Sequence of chain 1.B:
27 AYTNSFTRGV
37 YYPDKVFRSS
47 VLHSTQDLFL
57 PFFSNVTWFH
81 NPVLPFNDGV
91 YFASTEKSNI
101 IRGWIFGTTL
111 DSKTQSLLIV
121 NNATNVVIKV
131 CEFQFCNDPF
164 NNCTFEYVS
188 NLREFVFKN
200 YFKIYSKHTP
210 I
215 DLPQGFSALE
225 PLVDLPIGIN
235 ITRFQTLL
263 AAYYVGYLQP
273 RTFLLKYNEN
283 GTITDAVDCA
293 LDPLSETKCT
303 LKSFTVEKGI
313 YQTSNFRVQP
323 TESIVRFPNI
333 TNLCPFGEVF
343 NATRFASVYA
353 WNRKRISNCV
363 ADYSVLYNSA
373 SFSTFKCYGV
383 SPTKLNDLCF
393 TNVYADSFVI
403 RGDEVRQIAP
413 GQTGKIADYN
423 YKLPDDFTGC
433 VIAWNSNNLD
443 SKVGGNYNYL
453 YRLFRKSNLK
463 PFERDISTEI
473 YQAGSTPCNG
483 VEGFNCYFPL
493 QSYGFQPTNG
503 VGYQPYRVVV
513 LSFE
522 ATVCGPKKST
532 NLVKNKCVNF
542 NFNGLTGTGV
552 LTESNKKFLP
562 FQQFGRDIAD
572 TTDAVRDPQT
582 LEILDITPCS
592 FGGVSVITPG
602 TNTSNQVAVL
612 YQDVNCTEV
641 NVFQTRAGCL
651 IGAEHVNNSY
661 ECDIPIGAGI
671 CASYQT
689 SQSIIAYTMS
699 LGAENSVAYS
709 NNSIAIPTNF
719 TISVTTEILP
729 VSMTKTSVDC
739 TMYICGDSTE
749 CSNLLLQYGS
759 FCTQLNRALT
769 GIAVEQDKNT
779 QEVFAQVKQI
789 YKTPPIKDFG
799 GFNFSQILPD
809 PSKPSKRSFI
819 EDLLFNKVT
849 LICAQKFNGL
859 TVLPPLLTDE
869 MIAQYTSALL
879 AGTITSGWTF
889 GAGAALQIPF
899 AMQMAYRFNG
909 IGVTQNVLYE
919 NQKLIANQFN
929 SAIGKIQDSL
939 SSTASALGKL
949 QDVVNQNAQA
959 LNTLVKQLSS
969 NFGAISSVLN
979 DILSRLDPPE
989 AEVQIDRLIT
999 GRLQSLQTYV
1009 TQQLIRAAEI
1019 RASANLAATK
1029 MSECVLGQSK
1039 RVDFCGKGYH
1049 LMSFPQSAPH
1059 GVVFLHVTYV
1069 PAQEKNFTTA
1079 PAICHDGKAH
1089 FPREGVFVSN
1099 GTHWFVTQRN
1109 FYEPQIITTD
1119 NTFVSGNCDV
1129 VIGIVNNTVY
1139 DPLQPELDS

Binding-site contacts:
Ligand atom C5 contacts residue GLN804 of chain 1.B at 4.2 Å.
Ligand atom C1 contacts residue ASN801 of chain 1.B at 1.4 Å.
Ligand atom C8 contacts residue GLN804 of chain 1.B at 4.4 Å.
Ligand atom N2 contacts residue ASN801 of chain 1.B at 2.9 Å (h-bond).
Ligand atom C2 contacts residue ASN801 of chain 1.B at 2.5 Å.
Ligand atom C6 contacts residue GLN804 of chain 1.B at 4.0 Å.
Ligand atom C7 contacts residue ASN801 of chain 1.B at 3.4 Å.
Ligand atom C1 contacts residue SER803 of chain 1.B at 4.3 Å.
Ligand atom O7 contacts residue ASN801 of chain 1.B at 3.6 Å.
Ligand atom C4 contacts residue ASN801 of chain 1.B at 4.2 Å.
Ligand atom C5 contacts residue ASN801 of chain 1.B at 3.7 Å.
Ligand atom C3 contacts residue ASN801 of chain 1.B at 3.8 Å.
Ligand atom O5 contacts residue ASN801 of chain 1.B at 2.4 Å (h-bond).
Ligand atom O6 contacts residue GLN804 of chain 1.B at 2.9 Å (h-bond).
Ligand atom C8 contacts residue ASN801 of chain 1.B at 4.5 Å.

This small molecule binds to this protein.
Small molecule (SMILES): CC(=O)N[C@H]1[C@H](O[C@H]2[C@H](O)[C@@H](NC(C)=O)CO[C@@H]2CO)O[C@H](CO)[C@@H](O)[C@@H]1O